Sequence of chain 12.A:
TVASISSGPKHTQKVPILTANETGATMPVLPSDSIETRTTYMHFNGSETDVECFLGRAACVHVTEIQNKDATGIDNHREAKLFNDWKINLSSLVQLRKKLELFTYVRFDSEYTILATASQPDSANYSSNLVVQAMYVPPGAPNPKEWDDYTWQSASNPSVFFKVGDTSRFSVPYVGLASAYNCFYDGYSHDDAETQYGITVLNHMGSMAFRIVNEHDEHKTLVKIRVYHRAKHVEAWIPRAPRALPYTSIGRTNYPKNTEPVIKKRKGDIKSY

Sequence of chain 12.C:
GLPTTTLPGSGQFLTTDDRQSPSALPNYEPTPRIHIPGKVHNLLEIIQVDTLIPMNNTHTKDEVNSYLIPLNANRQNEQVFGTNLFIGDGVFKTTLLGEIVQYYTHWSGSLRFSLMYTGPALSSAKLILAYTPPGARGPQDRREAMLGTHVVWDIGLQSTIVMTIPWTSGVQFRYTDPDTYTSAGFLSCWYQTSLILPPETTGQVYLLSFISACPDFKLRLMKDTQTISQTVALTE

Sequence of chain 13.C:
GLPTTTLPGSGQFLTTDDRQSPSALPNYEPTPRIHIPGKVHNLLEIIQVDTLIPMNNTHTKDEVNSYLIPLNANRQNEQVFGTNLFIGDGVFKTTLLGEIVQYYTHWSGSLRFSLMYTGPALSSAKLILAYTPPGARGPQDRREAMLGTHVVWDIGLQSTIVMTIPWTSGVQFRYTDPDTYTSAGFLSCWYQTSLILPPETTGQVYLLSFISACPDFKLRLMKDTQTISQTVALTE

A protein and the small-molecule ligand that binds it are described below.
Small molecule (SMILES): Cc1cc(CCCOc2c(Cl)cc(C3=NCCO3)cc2Cl)on1

Binding-site contacts:
Ligand atom C5B contacts residue TYR152 of chain 12.A at 3.7 Å (hydrophobic).
Ligand atom C2B contacts residue MET224 of chain 12.A at 4.0 Å (hydrophobic).
Ligand atom C2C contacts residue VAL191 of chain 12.A at 4.0 Å (hydrophobic).
Ligand atom O1A contacts residue PHE186 of chain 12.A at 3.4 Å.
Ligand atom CL2 contacts residue ILE104 of chain 12.A at 3.5 Å.
Ligand atom C4B contacts residue TYR152 of chain 12.A at 3.6 Å (hydrophobic).
Ligand atom C4B contacts residue PHE186 of chain 12.A at 3.9 Å (hydrophobic).
Ligand atom C4A contacts residue ALA150 of chain 12.A at 4.0 Å (hydrophobic).
Ligand atom N3A contacts residue TYR152 of chain 12.A at 4.0 Å.
Ligand atom N3A contacts residue ALA24 of chain 12.C at 3.8 Å.
Ligand atom C3C contacts residue ILE104 of chain 12.A at 3.7 Å (hydrophobic).
Ligand atom C4A contacts residue PRO174 of chain 12.A at 3.0 Å (hydrophobic).
Ligand atom O1B contacts residue VAL188 of chain 12.A at 3.7 Å.
Ligand atom C5A contacts residue PHE186 of chain 12.A at 4.0 Å (hydrophobic).
Ligand atom C1C contacts residue TYR128 of chain 12.A at 3.3 Å (hydrophobic).
Ligand atom C3 contacts residue LEU106 of chain 12.A at 3.8 Å (hydrophobic).
Ligand atom C2A contacts residue TYR152 of chain 12.A at 3.8 Å (hydrophobic).
Ligand atom O1 contacts residue MET221 of chain 12.A at 3.5 Å (h-bond).
Ligand atom C5 contacts residue TYR128 of chain 12.A at 3.8 Å (hydrophobic).
Ligand atom N2 contacts residue MET221 of chain 12.A at 3.5 Å (h-bond).
Ligand atom C6B contacts residue TYR152 of chain 12.A at 3.9 Å (hydrophobic).
Ligand atom C31 contacts residue LEU106 of chain 12.A at 4.0 Å (hydrophobic).
Ligand atom CL2 contacts residue TYR128 of chain 12.A at 3.2 Å.
Ligand atom CL1 contacts residue TYR152 of chain 12.A at 3.9 Å.
Ligand atom C2A contacts residue PHE186 of chain 12.A at 3.8 Å (hydrophobic).
Ligand atom C4 contacts residue LEU106 of chain 12.A at 3.9 Å (hydrophobic).
Ligand atom C5A contacts residue VAL176 of chain 12.A at 3.5 Å (hydrophobic).
Ligand atom C1B contacts residue VAL188 of chain 12.A at 4.0 Å (hydrophobic).
Ligand atom O1A contacts residue MET224 of chain 12.A at 3.5 Å (h-bond).
Ligand atom C4A contacts residue SER175 of chain 12.A at 3.8 Å.
Ligand atom C5A contacts residue ALA150 of chain 12.A at 3.5 Å (hydrophobic).
Ligand atom C3C contacts residue TYR152 of chain 12.A at 3.8 Å (hydrophobic).
Ligand atom N3A contacts residue PRO174 of chain 12.A at 3.3 Å (h-bond).
Ligand atom C3B contacts residue PHE186 of chain 12.A at 3.9 Å (hydrophobic).
Ligand atom CL2 contacts residue MET224 of chain 12.A at 3.4 Å.
Ligand atom CL1 contacts residue LEU25 of chain 12.C at 3.7 Å.
Ligand atom CL1 contacts residue VAL188 of chain 12.A at 3.7 Å.
Ligand atom O1 contacts residue ILE104 of chain 12.A at 3.4 Å.
Ligand atom C3B contacts residue MET224 of chain 12.A at 3.6 Å (hydrophobic).
Ligand atom C2B contacts residue TYR128 of chain 12.A at 3.9 Å (hydrophobic).